Binding-site contacts:
Ligand atom N contacts residue GLU191 of chain 1.B at 2.8 Å (salt-bridge).
Ligand atom CG1 contacts residue THR143 of chain 1.B at 3.3 Å.
Ligand atom CG1 contacts residue GLU191 of chain 1.B at 3.9 Å.
Ligand atom O contacts residue LEU90 of chain 1.B at 3.8 Å.
Ligand atom N contacts residue TYR217 of chain 1.B at 4.1 Å.
Ligand atom CD contacts residue PRO89 of chain 1.B at 3.1 Å (hydrophobic).
Ligand atom CA contacts residue PRO89 of chain 1.B at 4.2 Å (hydrophobic).
Ligand atom O contacts residue ARG96 of chain 1.B at 2.9 Å (salt-bridge).
Ligand atom CG contacts residue TYR61 of chain 1.B at 3.6 Å (hydrophobic).
Ligand atom CD1 contacts residue TYR61 of chain 1.B at 3.2 Å (hydrophobic).
Ligand atom OD2 contacts residue THR143 of chain 1.B at 3.0 Å (h-bond).
Ligand atom CB contacts residue GLU191 of chain 1.B at 4.1 Å.
Ligand atom C contacts residue ALA142 of chain 1.B at 3.9 Å (hydrophobic).
Ligand atom O contacts residue ALA91 of chain 1.B at 3.0 Å (h-bond).
Ligand atom CD1 contacts residue GLU13 of chain 1.B at 3.5 Å.
Ligand atom CD2 contacts residue VAL138 of chain 1.B at 3.9 Å (hydrophobic).
Ligand atom CD contacts residue TYR61 of chain 1.B at 3.6 Å (hydrophobic).
Ligand atom CD contacts residue GLU191 of chain 1.B at 3.4 Å.
Ligand atom CB1 contacts residue GLU191 of chain 1.B at 3.7 Å.
Ligand atom CD2 contacts residue TYR61 of chain 1.B at 3.3 Å (hydrophobic).
Ligand atom CA contacts residue GLU191 of chain 1.B at 3.2 Å.
Ligand atom OD2 contacts residue ALA142 of chain 1.B at 3.1 Å (h-bond).
Ligand atom O contacts residue PRO89 of chain 1.B at 3.6 Å (h-bond).
Ligand atom CD1 contacts residue ASN174 of chain 1.B at 3.3 Å.
Ligand atom OXT contacts residue ARG96 of chain 1.B at 2.9 Å (salt-bridge).
Ligand atom N contacts residue PRO89 of chain 1.B at 2.9 Å (h-bond).
Ligand atom OXT contacts residue TYR61 of chain 1.B at 4.2 Å.
Ligand atom CA contacts residue ALA142 of chain 1.B at 4.3 Å (hydrophobic).
Ligand atom C contacts residue ALA91 of chain 1.B at 4.1 Å (hydrophobic).
Ligand atom CG2 contacts residue ASN174 of chain 1.B at 4.1 Å.
Ligand atom C contacts residue TYR61 of chain 1.B at 4.3 Å (hydrophobic).
Ligand atom OXT contacts residue GLY141 of chain 1.B at 3.8 Å.
Ligand atom C contacts residue ARG96 of chain 1.B at 3.6 Å.
Ligand atom OD2 contacts residue GLY141 of chain 1.B at 3.5 Å.
Ligand atom OD1 contacts residue THR143 of chain 1.B at 2.7 Å (h-bond).
Ligand atom C contacts residue GLU191 of chain 1.B at 4.2 Å.
Ligand atom OD1 contacts residue GLU191 of chain 1.B at 3.8 Å.
Ligand atom O contacts residue TYR61 of chain 1.B at 3.9 Å.
Ligand atom OXT contacts residue ALA142 of chain 1.B at 3.0 Å (h-bond).
Ligand atom CG2 contacts residue TYR61 of chain 1.B at 3.5 Å (hydrophobic).

The protein below binds the small molecule below.
Small molecule (SMILES): C=C(C)[C@H]1CN[C@H](C(=O)O)[C@H]1CC(=O)O

Sequence of chain 1.B:
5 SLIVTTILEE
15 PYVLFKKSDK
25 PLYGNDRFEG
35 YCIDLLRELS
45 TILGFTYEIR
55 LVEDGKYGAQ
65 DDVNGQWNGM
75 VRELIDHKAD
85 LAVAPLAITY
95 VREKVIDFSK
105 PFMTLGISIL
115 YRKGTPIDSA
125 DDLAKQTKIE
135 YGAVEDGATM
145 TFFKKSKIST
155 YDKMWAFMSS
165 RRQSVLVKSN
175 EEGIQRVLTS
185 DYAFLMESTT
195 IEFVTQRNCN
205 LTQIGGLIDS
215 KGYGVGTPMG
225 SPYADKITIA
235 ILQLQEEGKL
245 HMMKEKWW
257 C